Sequence of chain 1.A:
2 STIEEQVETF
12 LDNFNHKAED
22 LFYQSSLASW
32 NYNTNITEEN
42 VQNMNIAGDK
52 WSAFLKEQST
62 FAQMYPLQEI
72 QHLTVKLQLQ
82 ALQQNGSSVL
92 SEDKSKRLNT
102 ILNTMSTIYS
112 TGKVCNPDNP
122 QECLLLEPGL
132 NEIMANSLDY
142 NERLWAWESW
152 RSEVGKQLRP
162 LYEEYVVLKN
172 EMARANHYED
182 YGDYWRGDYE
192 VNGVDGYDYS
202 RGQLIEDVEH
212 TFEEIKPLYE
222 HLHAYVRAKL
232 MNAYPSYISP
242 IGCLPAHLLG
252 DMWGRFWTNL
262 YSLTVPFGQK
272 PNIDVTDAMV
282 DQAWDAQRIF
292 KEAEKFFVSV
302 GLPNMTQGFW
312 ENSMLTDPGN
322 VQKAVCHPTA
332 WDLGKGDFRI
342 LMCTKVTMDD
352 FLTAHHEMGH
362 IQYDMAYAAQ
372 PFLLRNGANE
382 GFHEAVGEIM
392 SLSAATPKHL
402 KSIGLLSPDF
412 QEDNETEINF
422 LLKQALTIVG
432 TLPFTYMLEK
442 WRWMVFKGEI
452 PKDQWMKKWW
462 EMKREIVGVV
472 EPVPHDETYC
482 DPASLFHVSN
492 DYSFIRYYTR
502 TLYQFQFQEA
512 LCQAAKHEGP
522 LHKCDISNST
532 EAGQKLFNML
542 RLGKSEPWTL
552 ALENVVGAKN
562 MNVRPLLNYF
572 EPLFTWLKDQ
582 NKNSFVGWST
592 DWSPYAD

Binding-site contacts:
Ligand atom C8 contacts residue GLN64 of chain 1.A at 4.2 Å.
Ligand atom C3 contacts residue ASN86 of chain 1.A at 3.8 Å.
Ligand atom C4 contacts residue ASN86 of chain 1.A at 4.2 Å.
Ligand atom C7 contacts residue ASN86 of chain 1.A at 4.0 Å.
Ligand atom C7 contacts residue HIS178 of chain 1.A at 3.7 Å.
Ligand atom C7 contacts residue GLN64 of chain 1.A at 4.0 Å.
Ligand atom C5 contacts residue GLN64 of chain 1.A at 4.4 Å.
Ligand atom C1 contacts residue ASN86 of chain 1.A at 1.4 Å.
Ligand atom C8 contacts residue HIS178 of chain 1.A at 3.6 Å.
Ligand atom C2 contacts residue ASN86 of chain 1.A at 2.4 Å.
Ligand atom N2 contacts residue GLN64 of chain 1.A at 3.1 Å (h-bond).
Ligand atom C2 contacts residue GLN64 of chain 1.A at 3.6 Å.
Ligand atom C5 contacts residue ASN86 of chain 1.A at 3.6 Å.
Ligand atom C1 contacts residue GLN64 of chain 1.A at 3.6 Å.
Ligand atom C3 contacts residue GLN64 of chain 1.A at 3.7 Å.
Ligand atom O7 contacts residue HIS178 of chain 1.A at 3.4 Å (h-bond).
Ligand atom O5 contacts residue ASN86 of chain 1.A at 2.4 Å (h-bond).
Ligand atom N2 contacts residue ASN86 of chain 1.A at 2.8 Å (h-bond).

This protein binds this small molecule.
Small molecule (SMILES): CC(=O)N[C@H]1[C@H](O[C@H]2[C@H](O)[C@@H](NC(C)=O)CO[C@@H]2CO)O[C@H](CO)[C@@H](O)[C@@H]1O